Sequence of chain 1.A:
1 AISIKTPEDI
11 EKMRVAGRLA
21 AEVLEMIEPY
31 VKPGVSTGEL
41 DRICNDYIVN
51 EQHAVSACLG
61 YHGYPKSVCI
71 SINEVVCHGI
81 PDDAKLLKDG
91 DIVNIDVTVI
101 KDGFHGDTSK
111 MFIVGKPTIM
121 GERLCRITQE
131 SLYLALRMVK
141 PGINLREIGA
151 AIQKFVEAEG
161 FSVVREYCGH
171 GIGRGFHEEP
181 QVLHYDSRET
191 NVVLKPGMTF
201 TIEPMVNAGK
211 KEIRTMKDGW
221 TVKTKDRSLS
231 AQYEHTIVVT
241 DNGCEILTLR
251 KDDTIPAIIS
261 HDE

Binding-site contacts:
Ligand atom C13 contacts residue CYS168 of chain 1.A at 2.9 Å (hydrophobic).
Ligand atom C10 contacts residue CO1 of chain 1.B at 3.3 Å.
Ligand atom O2 contacts residue HIS170 of chain 1.A at 3.3 Å (h-bond).
Ligand atom C7 contacts residue ASP96 of chain 1.A at 3.7 Å.
Ligand atom C9 contacts residue CO1 of chain 1.B at 3.1 Å.
Ligand atom O1 contacts residue CO1 of chain 1.C at 2.2 Å.
Ligand atom O2 contacts residue CO1 of chain 1.B at 2.9 Å.
Ligand atom C18 contacts residue TYR61 of chain 1.A at 3.5 Å (hydrophobic).
Ligand atom C12 contacts residue HIS78 of chain 1.A at 3.6 Å.
Ligand atom C10 contacts residue GLU203 of chain 1.A at 3.8 Å.
Ligand atom N1 contacts residue ASP96 of chain 1.A at 2.8 Å (salt-bridge).
Ligand atom O1 contacts residue GLU234 of chain 1.A at 3.0 Å (salt-bridge).
Ligand atom C9 contacts residue GLU203 of chain 1.A at 3.3 Å.
Ligand atom O1 contacts residue HIS170 of chain 1.A at 3.8 Å.
Ligand atom C9 contacts residue CO1 of chain 1.C at 2.8 Å.
Ligand atom O1 contacts residue ASP107 of chain 1.A at 3.1 Å (salt-bridge).
Ligand atom O3 contacts residue HIS78 of chain 1.A at 2.6 Å (h-bond).
Ligand atom C10 contacts residue HIS177 of chain 1.A at 3.2 Å.
Ligand atom C9 contacts residue ASP96 of chain 1.A at 3.4 Å.
Ligand atom O1 contacts residue CO1 of chain 1.B at 1.9 Å.
Ligand atom C3 contacts residue PHE176 of chain 1.A at 3.4 Å (hydrophobic).
Ligand atom O5 contacts residue TYR167 of chain 1.A at 3.2 Å.
Ligand atom O1 contacts residue ASP96 of chain 1.A at 3.4 Å (salt-bridge).
Ligand atom O6 contacts residue CYS168 of chain 1.A at 3.1 Å (h-bond).
Ligand atom O6 contacts residue TYR167 of chain 1.A at 3.8 Å.
Ligand atom N1 contacts residue THR98 of chain 1.A at 3.0 Å (h-bond).
Ligand atom O2 contacts residue HIS177 of chain 1.A at 2.2 Å (h-bond).
Ligand atom C7 contacts residue PHE176 of chain 1.A at 3.7 Å (hydrophobic).
Ligand atom C11 contacts residue HIS177 of chain 1.A at 3.4 Å.
Ligand atom C7 contacts residue CO1 of chain 1.B at 3.7 Å.
Ligand atom C2 contacts residue CYS69 of chain 1.A at 3.9 Å (hydrophobic).
Ligand atom O1 contacts residue GLU203 of chain 1.A at 2.6 Å (salt-bridge).
Ligand atom C7 contacts residue CO1 of chain 1.C at 2.8 Å.
Ligand atom N1 contacts residue ASP107 of chain 1.A at 3.0 Å (salt-bridge).
Ligand atom C20 contacts residue TYR167 of chain 1.A at 3.8 Å (hydrophobic).
Ligand atom N1 contacts residue CO1 of chain 1.C at 2.0 Å.
Ligand atom O3 contacts residue TYR167 of chain 1.A at 3.3 Å.
Ligand atom N2 contacts residue HIS177 of chain 1.A at 3.7 Å.
Ligand atom C7 contacts residue ASP107 of chain 1.A at 3.8 Å.
Ligand atom C18 contacts residue HIS62 of chain 1.A at 3.8 Å.

This protein binds this small molecule.
Small molecule (SMILES): CCCC[C@@H](N)[C@H](O)C(=O)N[C@@H](CO)C(=O)N[C@@H](CC(C)C)C(=O)OC